A protein and the small-molecule ligand that binds it are described below.
Small molecule (SMILES): CCCCCCCCCCC[C@@H](O)CC(=O)N[C@@H]1[C@@H](OC(=O)C[C@H](O)CCCCCCCCCCC)[C@H](OP(=O)(O)O)[C@@H](CO)O[C@H]1O

Sequence of chain 1.A:
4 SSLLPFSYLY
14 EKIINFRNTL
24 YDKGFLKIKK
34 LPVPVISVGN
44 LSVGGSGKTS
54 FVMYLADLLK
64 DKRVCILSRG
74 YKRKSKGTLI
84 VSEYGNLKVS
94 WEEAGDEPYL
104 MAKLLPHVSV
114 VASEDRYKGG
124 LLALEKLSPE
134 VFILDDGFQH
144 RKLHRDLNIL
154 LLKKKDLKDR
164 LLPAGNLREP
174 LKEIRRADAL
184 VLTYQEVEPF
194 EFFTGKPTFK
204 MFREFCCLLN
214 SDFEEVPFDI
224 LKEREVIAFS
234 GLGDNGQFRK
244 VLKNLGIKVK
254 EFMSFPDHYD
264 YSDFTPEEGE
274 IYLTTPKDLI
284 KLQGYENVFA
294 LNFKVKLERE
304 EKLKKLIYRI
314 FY

Binding-site contacts:
Ligand atom C3 contacts residue LP51 of chain 1.G at 3.8 Å.
Ligand atom O44 contacts residue LP51 of chain 1.G at 3.8 Å.
Ligand atom C17 contacts residue LEU165 of chain 1.A at 4.5 Å (hydrophobic).
Ligand atom O7 contacts residue ARG171 of chain 1.A at 3.4 Å.
Ligand atom C8 contacts residue LP51 of chain 1.G at 3.9 Å.
Ligand atom C16 contacts residue LEU165 of chain 1.A at 4.2 Å (hydrophobic).
Ligand atom C6 contacts residue ARG72 of chain 1.A at 3.4 Å.
Ligand atom C18 contacts residue LEU165 of chain 1.A at 4.1 Å (hydrophobic).
Ligand atom O6 contacts residue ASP139 of chain 1.A at 4.0 Å.
Ligand atom C19 contacts residue TYR13 of chain 1.A at 3.9 Å (hydrophobic).
Ligand atom C7 contacts residue LP51 of chain 1.G at 3.4 Å.
Ligand atom O46 contacts residue GLY47 of chain 1.A at 4.2 Å.
Ligand atom C18 contacts residue TYR13 of chain 1.A at 3.6 Å (hydrophobic).
Ligand atom C5 contacts residue ARG72 of chain 1.A at 3.9 Å.
Ligand atom C1 contacts residue LP51 of chain 1.G at 1.5 Å.
Ligand atom O6 contacts residue ARG72 of chain 1.A at 2.4 Å (salt-bridge).
Ligand atom C1 contacts residue ARG72 of chain 1.A at 4.1 Å.
Ligand atom O7 contacts residue LP51 of chain 1.G at 3.5 Å (h-bond).
Ligand atom O5 contacts residue ARG72 of chain 1.A at 3.2 Å (salt-bridge).
Ligand atom O5 contacts residue LP51 of chain 1.G at 2.4 Å (h-bond).
Ligand atom C18 contacts residue LP51 of chain 1.G at 3.8 Å.
Ligand atom C17 contacts residue LP51 of chain 1.G at 3.9 Å.
Ligand atom C4 contacts residue LP51 of chain 1.G at 4.1 Å.
Ligand atom O44 contacts residue TYR13 of chain 1.A at 4.2 Å.
Ligand atom C5 contacts residue LP51 of chain 1.G at 3.7 Å.
Ligand atom O7 contacts residue VAL46 of chain 1.A at 3.8 Å.
Ligand atom C16 contacts residue LP51 of chain 1.G at 4.3 Å.
Ligand atom O44 contacts residue ARG171 of chain 1.A at 3.8 Å.
Ligand atom N2 contacts residue LP51 of chain 1.G at 3.0 Å (h-bond).
Ligand atom C2 contacts residue LP51 of chain 1.G at 2.4 Å.